Binding-site contacts:
Ligand atom C13 contacts residue SER58 of chain 1.A at 3.8 Å.
Ligand atom N1 contacts residue SER56 of chain 1.A at 4.3 Å.
Ligand atom C15 contacts residue ASP54 of chain 1.A at 4.2 Å.
Ligand atom C14 contacts residue SER58 of chain 1.A at 4.3 Å.
Ligand atom C8 contacts residue SER56 of chain 1.A at 4.2 Å.
Ligand atom C17 contacts residue SER56 of chain 1.A at 3.8 Å.
Ligand atom C4 contacts residue TYR64 of chain 1.A at 4.0 Å (hydrophobic).
Ligand atom C7 contacts residue SER56 of chain 1.A at 2.9 Å.
Ligand atom C4 contacts residue TYR27 of chain 1.A at 3.2 Å (hydrophobic).
Ligand atom C14 contacts residue TYR64 of chain 1.A at 4.3 Å (hydrophobic).
Ligand atom C5 contacts residue TYR27 of chain 1.A at 4.3 Å (hydrophobic).
Ligand atom C12 contacts residue TYR64 of chain 1.A at 3.7 Å (hydrophobic).
Ligand atom C15 contacts residue SER53 of chain 1.A at 3.5 Å.
Ligand atom S1 contacts residue TYR27 of chain 1.A at 4.0 Å.
Ligand atom C18 contacts residue TYR64 of chain 1.A at 3.9 Å (hydrophobic).
Ligand atom C5 contacts residue TYR64 of chain 1.A at 4.0 Å (hydrophobic).
Ligand atom C2 contacts residue SER56 of chain 1.A at 4.0 Å.
Ligand atom C11 contacts residue TYR64 of chain 1.A at 3.4 Å (hydrophobic).
Ligand atom C3 contacts residue TYR27 of chain 1.A at 3.5 Å (hydrophobic).
Ligand atom C13 contacts residue TYR64 of chain 1.A at 4.5 Å (hydrophobic).
Ligand atom C15 contacts residue SER56 of chain 1.A at 4.4 Å.
Ligand atom N1 contacts residue TYR64 of chain 1.A at 4.0 Å.
Ligand atom C9 contacts residue TYR64 of chain 1.A at 3.8 Å (hydrophobic).
Ligand atom C6 contacts residue SER56 of chain 1.A at 2.8 Å.
Ligand atom C8 contacts residue TYR64 of chain 1.A at 3.8 Å (hydrophobic).
Ligand atom C3 contacts residue TYR64 of chain 1.A at 4.5 Å (hydrophobic).
Ligand atom S1 contacts residue TYR64 of chain 1.A at 3.6 Å.
Ligand atom C5 contacts residue SER56 of chain 1.A at 3.7 Å.
Ligand atom C14 contacts residue PHE57 of chain 1.A at 4.4 Å (hydrophobic).
Ligand atom C12 contacts residue SER58 of chain 1.A at 4.4 Å.
Ligand atom C6 contacts residue TYR64 of chain 1.A at 4.3 Å (hydrophobic).
Ligand atom C10 contacts residue TYR64 of chain 1.A at 3.6 Å (hydrophobic).

Sequence of chain 1.A:
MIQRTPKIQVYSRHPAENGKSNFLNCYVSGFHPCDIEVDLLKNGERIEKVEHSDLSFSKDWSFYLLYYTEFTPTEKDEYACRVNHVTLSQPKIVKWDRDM

A protein and the small-molecule ligand that binds it are described below.
Small molecule (SMILES): Cc1ccc2c(c1)sc(-c1ccc(N(C)C)cc1)[n+]2C